Binding-site contacts:
Ligand atom C2 contacts residue ARG212 of chain 1.C at 4.1 Å.
Ligand atom C25 contacts residue ALA200 of chain 1.C at 4.5 Å (hydrophobic).
Ligand atom C22 contacts residue SER69 of chain 1.C at 4.3 Å.
Ligand atom O1 contacts residue ARG212 of chain 1.C at 4.4 Å.
Ligand atom C19 contacts residue ILE76 of chain 1.C at 4.0 Å (hydrophobic).
Ligand atom C11 contacts residue ILE211 of chain 1.C at 3.9 Å (hydrophobic).
Ligand atom C27 contacts residue PHE203 of chain 1.C at 4.0 Å (hydrophobic).
Ligand atom C18 contacts residue LEU73 of chain 1.C at 3.6 Å (hydrophobic).
Ligand atom C27 contacts residue ILE207 of chain 1.C at 3.8 Å (hydrophobic).
Ligand atom O1 contacts residue ILE76 of chain 1.C at 4.2 Å.
Ligand atom C12 contacts residue ILE207 of chain 1.C at 3.6 Å (hydrophobic).
Ligand atom C20 contacts residue SER69 of chain 1.C at 4.4 Å.
Ligand atom C9 contacts residue ILE211 of chain 1.C at 4.4 Å (hydrophobic).
Ligand atom C26 contacts residue ILE65 of chain 1.C at 3.7 Å (hydrophobic).
Ligand atom C21 contacts residue PHE203 of chain 1.C at 4.3 Å (hydrophobic).
Ligand atom C1 contacts residue ILE211 of chain 1.C at 3.5 Å (hydrophobic).
Ligand atom C21 contacts residue ALA204 of chain 1.C at 3.8 Å (hydrophobic).
Ligand atom C2 contacts residue ILE211 of chain 1.C at 4.0 Å (hydrophobic).
Ligand atom C23 contacts residue SER69 of chain 1.C at 3.5 Å.
Ligand atom C11 contacts residue VAL208 of chain 1.C at 3.7 Å (hydrophobic).
Ligand atom C25 contacts residue PHE203 of chain 1.C at 4.4 Å (hydrophobic).
Ligand atom C20 contacts residue ALA204 of chain 1.C at 4.3 Å (hydrophobic).
Ligand atom C23 contacts residue ALA204 of chain 1.C at 4.2 Å (hydrophobic).
Ligand atom C19 contacts residue VAL208 of chain 1.C at 3.5 Å (hydrophobic).
Ligand atom C12 contacts residue ILE211 of chain 1.C at 4.1 Å (hydrophobic).
Ligand atom C21 contacts residue ILE207 of chain 1.C at 3.5 Å (hydrophobic).
Ligand atom C24 contacts residue ILE65 of chain 1.C at 4.2 Å (hydrophobic).

This small molecule binds to this protein.
Small molecule (SMILES): CC(C)CCC[C@@H](C)[C@H]1CC[C@H]2[C@@H]3CC=C4C[C@@H](O)CC[C@]4(C)[C@H]3CC[C@]12C

Sequence of chain 1.C:
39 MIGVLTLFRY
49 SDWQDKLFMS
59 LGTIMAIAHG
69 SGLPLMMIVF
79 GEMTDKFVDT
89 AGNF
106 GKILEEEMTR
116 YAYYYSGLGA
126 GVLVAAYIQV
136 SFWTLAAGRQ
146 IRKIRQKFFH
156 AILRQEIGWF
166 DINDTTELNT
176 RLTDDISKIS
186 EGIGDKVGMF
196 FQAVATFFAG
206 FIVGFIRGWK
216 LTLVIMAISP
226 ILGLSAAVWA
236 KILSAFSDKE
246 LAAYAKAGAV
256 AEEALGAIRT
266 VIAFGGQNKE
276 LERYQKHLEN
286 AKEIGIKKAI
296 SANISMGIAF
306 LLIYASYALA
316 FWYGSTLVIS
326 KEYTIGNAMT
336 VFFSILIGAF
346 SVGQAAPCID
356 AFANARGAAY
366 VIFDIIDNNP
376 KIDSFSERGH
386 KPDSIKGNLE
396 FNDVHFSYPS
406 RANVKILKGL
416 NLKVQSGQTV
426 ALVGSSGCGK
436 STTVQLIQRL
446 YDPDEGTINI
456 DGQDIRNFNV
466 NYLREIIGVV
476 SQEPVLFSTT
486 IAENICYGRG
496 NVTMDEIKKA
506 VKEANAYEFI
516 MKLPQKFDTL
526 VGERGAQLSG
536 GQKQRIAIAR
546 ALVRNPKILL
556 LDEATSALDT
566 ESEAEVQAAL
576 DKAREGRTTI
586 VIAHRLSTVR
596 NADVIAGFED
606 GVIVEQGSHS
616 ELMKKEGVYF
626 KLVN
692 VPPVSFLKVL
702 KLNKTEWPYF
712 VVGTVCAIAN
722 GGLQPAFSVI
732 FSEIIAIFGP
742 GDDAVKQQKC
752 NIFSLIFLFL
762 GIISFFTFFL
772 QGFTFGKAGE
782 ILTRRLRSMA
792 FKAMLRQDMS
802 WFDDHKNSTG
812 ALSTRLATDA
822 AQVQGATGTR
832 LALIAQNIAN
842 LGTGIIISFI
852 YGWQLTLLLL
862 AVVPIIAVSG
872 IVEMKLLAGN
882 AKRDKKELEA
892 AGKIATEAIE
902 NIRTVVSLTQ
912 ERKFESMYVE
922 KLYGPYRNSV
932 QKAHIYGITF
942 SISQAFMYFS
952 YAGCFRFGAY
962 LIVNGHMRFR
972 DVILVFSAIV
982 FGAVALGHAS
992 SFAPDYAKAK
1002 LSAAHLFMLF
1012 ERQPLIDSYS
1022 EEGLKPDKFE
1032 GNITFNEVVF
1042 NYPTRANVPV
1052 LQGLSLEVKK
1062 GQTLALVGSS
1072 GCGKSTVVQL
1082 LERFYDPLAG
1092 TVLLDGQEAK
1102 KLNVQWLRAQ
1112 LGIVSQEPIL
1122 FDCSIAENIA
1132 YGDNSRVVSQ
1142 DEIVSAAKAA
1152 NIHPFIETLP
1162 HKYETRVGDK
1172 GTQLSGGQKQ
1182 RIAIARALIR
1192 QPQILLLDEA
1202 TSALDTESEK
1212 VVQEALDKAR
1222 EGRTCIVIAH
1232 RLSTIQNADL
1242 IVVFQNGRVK